Sequence of chain 1.A:
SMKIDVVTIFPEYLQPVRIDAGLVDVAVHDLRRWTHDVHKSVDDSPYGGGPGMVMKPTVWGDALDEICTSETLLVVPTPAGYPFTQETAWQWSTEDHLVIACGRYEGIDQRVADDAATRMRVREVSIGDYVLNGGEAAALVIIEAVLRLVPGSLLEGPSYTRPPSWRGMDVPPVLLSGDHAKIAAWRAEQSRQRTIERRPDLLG

This small molecule binds to this protein.
Small molecule (SMILES): Nc1ncccc1[N+](=O)[O-]

Binding-site contacts:
Ligand atom C06 contacts residue THR86 of chain 1.A at 4.2 Å.
Ligand atom O01 contacts residue THR86 of chain 1.A at 3.5 Å (h-bond).
Ligand atom C07 contacts residue GLY142 of chain 1.A at 3.9 Å.
Ligand atom C06 contacts residue GLY142 of chain 1.A at 3.6 Å.
Ligand atom N02 contacts residue PRO87 of chain 1.A at 4.2 Å.
Ligand atom O01 contacts residue ALA146 of chain 1.A at 3.5 Å.
Ligand atom O03 contacts residue ILE135 of chain 1.A at 2.8 Å (h-bond).
Ligand atom C05 contacts residue THR86 of chain 1.A at 3.7 Å.
Ligand atom C05 contacts residue PRO87 of chain 1.A at 3.9 Å (hydrophobic).
Ligand atom C07 contacts residue TYR113 of chain 1.A at 4.0 Å (hydrophobic).
Ligand atom C07 contacts residue PRO87 of chain 1.A at 3.6 Å (hydrophobic).
Ligand atom C09 contacts residue LEU140 of chain 1.A at 4.0 Å (hydrophobic).
Ligand atom O03 contacts residue THR86 of chain 1.A at 4.2 Å.
Ligand atom N10 contacts residue PRO87 of chain 1.A at 3.9 Å.
Ligand atom C09 contacts residue TYR138 of chain 1.A at 3.6 Å (hydrophobic).
Ligand atom N02 contacts residue THR86 of chain 1.A at 3.9 Å.
Ligand atom N02 contacts residue SER134 of chain 1.A at 3.7 Å.
Ligand atom N10 contacts residue SER134 of chain 1.A at 4.1 Å.
Ligand atom O01 contacts residue PRO85 of chain 1.A at 3.7 Å.
Ligand atom N08 contacts residue PRO87 of chain 1.A at 3.7 Å.
Ligand atom N08 contacts residue TYR138 of chain 1.A at 3.8 Å.
Ligand atom O03 contacts residue GLY136 of chain 1.A at 3.6 Å.
Ligand atom C05 contacts residue ALA146 of chain 1.A at 4.1 Å (hydrophobic).
Ligand atom N10 contacts residue GLY136 of chain 1.A at 3.6 Å.
Ligand atom C05 contacts residue PRO85 of chain 1.A at 3.8 Å (hydrophobic).
Ligand atom O01 contacts residue ILE135 of chain 1.A at 3.1 Å (h-bond).
Ligand atom N10 contacts residue TYR138 of chain 1.A at 2.6 Å (h-bond).
Ligand atom N02 contacts residue ALA146 of chain 1.A at 4.1 Å.
Ligand atom C09 contacts residue PRO87 of chain 1.A at 3.9 Å (hydrophobic).
Ligand atom N02 contacts residue ILE135 of chain 1.A at 3.4 Å (h-bond).
Ligand atom O01 contacts residue VAL133 of chain 1.A at 3.4 Å (h-bond).
Ligand atom O01 contacts residue SER134 of chain 1.A at 3.4 Å.
Ligand atom O03 contacts residue SER134 of chain 1.A at 2.9 Å (h-bond).
Ligand atom C06 contacts residue GLY143 of chain 1.A at 3.9 Å.
Ligand atom C04 contacts residue THR86 of chain 1.A at 3.8 Å.
Ligand atom C06 contacts residue PRO87 of chain 1.A at 3.7 Å (hydrophobic).
Ligand atom N08 contacts residue LEU140 of chain 1.A at 3.0 Å (h-bond).
Ligand atom N08 contacts residue VAL139 of chain 1.A at 3.9 Å.
Ligand atom C04 contacts residue PRO87 of chain 1.A at 3.7 Å (hydrophobic).
Ligand atom C07 contacts residue LEU140 of chain 1.A at 3.2 Å (hydrophobic).